The small molecule below binds the protein below.
Small molecule (SMILES): Nc1ncnc2c1ncn2[C@H]1C[C@H](O)[C@@H](CO[P](=O)(O)O[P](=O)(O)OP(=O)(O)O)O1

Binding-site contacts:
Ligand atom O1A contacts residue ARG52 of chain 1.C at 3.2 Å (salt-bridge).
Ligand atom O1A contacts residue HIS121 of chain 1.C at 3.5 Å (h-bond).
Ligand atom N7 contacts residue HIS103 of chain 1.C at 3.4 Å.
Ligand atom O3' contacts residue GLN37 of chain 1.C at 3.2 Å (h-bond).
Ligand atom C3' contacts residue TYR203 of chain 1.C at 3.4 Å (hydrophobic).
Ligand atom O1A contacts residue HIS103 of chain 1.C at 3.0 Å (h-bond).
Ligand atom N6 contacts residue GLN263 of chain 1.C at 3.0 Å (h-bond).
Ligand atom O1A contacts residue HIS98 of chain 1.C at 2.4 Å (h-bond).
Ligand atom O4' contacts residue HIS103 of chain 1.C at 2.8 Å (h-bond).
Ligand atom PA contacts residue HIS103 of chain 1.C at 3.6 Å.
Ligand atom C8 contacts residue HIS103 of chain 1.C at 2.9 Å.
Ligand atom C4' contacts residue HIS103 of chain 1.C at 3.6 Å.
Ligand atom C5' contacts residue HIS103 of chain 1.C at 3.4 Å.
Ligand atom O2G contacts residue ARG254 of chain 1.C at 3.3 Å (salt-bridge).
Ligand atom O3' contacts residue TYR203 of chain 1.C at 3.4 Å.
Ligand atom O2G contacts residue LYS200 of chain 1.C at 3.2 Å.
Ligand atom C4' contacts residue ARG52 of chain 1.C at 3.4 Å.
Ligand atom PG contacts residue ARG254 of chain 1.C at 3.6 Å.
Ligand atom C2' contacts residue TYR262 of chain 1.C at 3.5 Å (hydrophobic).
Ligand atom O2A contacts residue ASP199 of chain 1.C at 3.3 Å (salt-bridge).
Ligand atom O2B contacts residue ARG94 of chain 1.C at 2.4 Å (salt-bridge).
Ligand atom O2A contacts residue ARG94 of chain 1.C at 2.8 Å (salt-bridge).
Ligand atom O2G contacts residue TYR203 of chain 1.C at 2.5 Å (h-bond).
Ligand atom PB contacts residue ARG94 of chain 1.C at 3.5 Å.
Ligand atom O1G contacts residue ARG254 of chain 1.C at 2.8 Å (salt-bridge).
Ligand atom O2B contacts residue ASP199 of chain 1.C at 3.4 Å (salt-bridge).
Ligand atom C6 contacts residue TYR262 of chain 1.C at 3.4 Å (hydrophobic).
Ligand atom C2 contacts residue TYR262 of chain 1.C at 3.6 Å (hydrophobic).
Ligand atom O3' contacts residue ASP207 of chain 1.C at 2.9 Å (salt-bridge).
Ligand atom N9 contacts residue HIS103 of chain 1.C at 2.9 Å.
Ligand atom C4 contacts residue HIS103 of chain 1.C at 3.4 Å.
Ligand atom C6 contacts residue GLN263 of chain 1.C at 3.6 Å.
Ligand atom O3G contacts residue LYS200 of chain 1.C at 3.1 Å (salt-bridge).
Ligand atom O5' contacts residue ARG52 of chain 1.C at 3.5 Å (salt-bridge).
Ligand atom N1 contacts residue TYR262 of chain 1.C at 3.0 Å (h-bond).
Ligand atom C1' contacts residue HIS103 of chain 1.C at 3.4 Å.
Ligand atom O5' contacts residue ASP199 of chain 1.C at 3.4 Å (salt-bridge).
Ligand atom O4' contacts residue ARG52 of chain 1.C at 3.0 Å (salt-bridge).
Ligand atom N6 contacts residue TYR262 of chain 1.C at 3.5 Å (h-bond).
Ligand atom O3A contacts residue HIS103 of chain 1.C at 3.3 Å.

Sequence of chain 1.C:
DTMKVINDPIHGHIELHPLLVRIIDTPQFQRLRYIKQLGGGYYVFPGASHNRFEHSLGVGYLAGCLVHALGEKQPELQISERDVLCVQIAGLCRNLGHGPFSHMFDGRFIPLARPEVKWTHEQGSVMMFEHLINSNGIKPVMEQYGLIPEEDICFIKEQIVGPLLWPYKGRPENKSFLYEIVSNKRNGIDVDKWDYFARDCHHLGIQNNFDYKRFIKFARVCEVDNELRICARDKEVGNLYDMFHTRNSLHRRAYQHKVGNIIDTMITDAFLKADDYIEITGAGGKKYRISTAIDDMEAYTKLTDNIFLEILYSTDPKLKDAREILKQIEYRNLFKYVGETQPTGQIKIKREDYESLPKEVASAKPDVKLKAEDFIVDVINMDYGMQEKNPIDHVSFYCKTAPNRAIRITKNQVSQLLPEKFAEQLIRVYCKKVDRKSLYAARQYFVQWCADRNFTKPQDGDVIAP